Sequence of chain 1.B:
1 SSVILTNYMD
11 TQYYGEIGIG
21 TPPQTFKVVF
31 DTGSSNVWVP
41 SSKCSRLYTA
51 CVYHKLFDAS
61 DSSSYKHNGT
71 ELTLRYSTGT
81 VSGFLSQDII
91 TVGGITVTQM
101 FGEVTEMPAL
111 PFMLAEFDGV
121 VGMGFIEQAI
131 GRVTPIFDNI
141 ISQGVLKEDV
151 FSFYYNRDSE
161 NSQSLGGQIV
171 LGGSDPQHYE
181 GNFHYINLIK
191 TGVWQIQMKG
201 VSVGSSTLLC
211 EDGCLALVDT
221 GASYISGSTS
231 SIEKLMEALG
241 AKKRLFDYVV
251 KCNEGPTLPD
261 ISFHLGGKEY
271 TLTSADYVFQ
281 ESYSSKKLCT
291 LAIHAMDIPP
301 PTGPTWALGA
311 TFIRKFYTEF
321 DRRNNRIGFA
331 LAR

Binding-site contacts:
Ligand atom N2 contacts residue THR70 of chain 1.B at 3.6 Å.
Ligand atom C8 contacts residue ASN68 of chain 1.B at 3.3 Å.
Ligand atom C2 contacts residue ASN68 of chain 1.B at 2.5 Å.
Ligand atom C5 contacts residue THR70 of chain 1.B at 4.4 Å.
Ligand atom N2 contacts residue GLY69 of chain 1.B at 4.5 Å.
Ligand atom C3 contacts residue THR70 of chain 1.B at 4.0 Å.
Ligand atom O5 contacts residue MET100 of chain 1.B at 3.7 Å.
Ligand atom C6 contacts residue ARG132 of chain 1.B at 3.6 Å.
Ligand atom C4 contacts residue ASN68 of chain 1.B at 4.2 Å.
Ligand atom O7 contacts residue ASN68 of chain 1.B at 3.8 Å.
Ligand atom O5 contacts residue ASN68 of chain 1.B at 2.4 Å (h-bond).
Ligand atom C5 contacts residue ARG132 of chain 1.B at 4.1 Å.
Ligand atom C1 contacts residue MET100 of chain 1.B at 4.3 Å (hydrophobic).
Ligand atom C8 contacts residue GLY69 of chain 1.B at 3.0 Å.
Ligand atom C5 contacts residue ASN68 of chain 1.B at 3.7 Å.
Ligand atom C1 contacts residue THR70 of chain 1.B at 3.5 Å.
Ligand atom O4 contacts residue ARG132 of chain 1.B at 2.6 Å (salt-bridge).
Ligand atom C8 contacts residue THR70 of chain 1.B at 4.5 Å.
Ligand atom C2 contacts residue THR70 of chain 1.B at 3.9 Å.
Ligand atom O6 contacts residue ARG132 of chain 1.B at 4.0 Å.
Ligand atom C8 contacts residue HIS67 of chain 1.B at 4.4 Å.
Ligand atom C4 contacts residue ARG132 of chain 1.B at 3.7 Å.
Ligand atom C3 contacts residue ASN68 of chain 1.B at 3.8 Å.
Ligand atom C7 contacts residue GLY69 of chain 1.B at 4.2 Å.
Ligand atom C7 contacts residue ASN68 of chain 1.B at 3.3 Å.
Ligand atom O5 contacts residue THR70 of chain 1.B at 4.4 Å.
Ligand atom C1 contacts residue ASN68 of chain 1.B at 1.4 Å.
Ligand atom N2 contacts residue ASN68 of chain 1.B at 2.9 Å (h-bond).

The protein below binds the small molecule below.
Small molecule (SMILES): CC(=O)N[C@@H]1[C@@H](O)[C@H](O)[C@@H](CO)O[C@H]1O